Binding-site contacts:
Ligand atom N2 contacts residue DC4 of chain 1.Z at 2.5 Å (h-bond).
Ligand atom OP1 contacts residue ALA112 of chain 1.M at 3.2 Å (h-bond).
Ligand atom C6 contacts residue DC6 of chain 1.Z at 3.2 Å.
Ligand atom N1 contacts residue DC6 of chain 1.Z at 2.8 Å (h-bond).
Ligand atom N2 contacts residue DC9 of chain 1.Z at 2.4 Å (h-bond).
Ligand atom C6 contacts residue DC9 of chain 1.Z at 3.2 Å.
Ligand atom C2 contacts residue DC9 of chain 1.Z at 3.1 Å.
Ligand atom O6 contacts residue DC8 of chain 1.Z at 2.8 Å (h-bond).
Ligand atom N1 contacts residue DC1 of chain 1.Z at 2.5 Å (h-bond).
Ligand atom N1 contacts residue DC8 of chain 1.Z at 3.0 Å (h-bond).
Ligand atom N2 contacts residue DC3 of chain 1.Z at 3.0 Å (h-bond).
Ligand atom OP1 contacts residue GLN249 of chain 1.M at 3.1 Å (h-bond).
Ligand atom N1 contacts residue DC2 of chain 1.Z at 3.2 Å (h-bond).
Ligand atom O6 contacts residue DC6 of chain 1.Z at 2.3 Å (h-bond).
Ligand atom O6 contacts residue DC5 of chain 1.Z at 3.0 Å (h-bond).
Ligand atom N2 contacts residue DC5 of chain 1.Z at 2.5 Å (h-bond).
Ligand atom C5' contacts residue ALA112 of chain 1.M at 3.2 Å (hydrophobic).
Ligand atom N1 contacts residue DC3 of chain 1.Z at 3.3 Å (h-bond).
Ligand atom O5' contacts residue GLN249 of chain 1.M at 3.2 Å (h-bond).
Ligand atom O6 contacts residue DC1 of chain 1.Z at 2.4 Å (h-bond).
Ligand atom O6 contacts residue DC7 of chain 1.Z at 2.8 Å (h-bond).
Ligand atom N1 contacts residue DC7 of chain 1.Z at 2.9 Å (h-bond).
Ligand atom N2 contacts residue DC8 of chain 1.Z at 2.8 Å (h-bond).
Ligand atom N2 contacts residue DC7 of chain 1.Z at 2.4 Å (h-bond).
Ligand atom O6 contacts residue DC3 of chain 1.Z at 3.2 Å (h-bond).
Ligand atom O6 contacts residue DC2 of chain 1.Z at 3.1 Å (h-bond).
Ligand atom C5' contacts residue GLN249 of chain 1.M at 2.4 Å.
Ligand atom N2 contacts residue DC2 of chain 1.Z at 2.9 Å (h-bond).
Ligand atom C4' contacts residue GLN249 of chain 1.M at 3.2 Å.
Ligand atom N1 contacts residue DC9 of chain 1.Z at 2.6 Å (h-bond).
Ligand atom C2 contacts residue DC5 of chain 1.Z at 3.1 Å.
Ligand atom C6 contacts residue DC1 of chain 1.Z at 3.2 Å.
Ligand atom OP1 contacts residue ASN256 of chain 1.M at 2.6 Å (h-bond).
Ligand atom C2 contacts residue DC7 of chain 1.Z at 3.3 Å.
Ligand atom O6 contacts residue DC9 of chain 1.Z at 2.9 Å (h-bond).
Ligand atom N1 contacts residue DC5 of chain 1.Z at 2.8 Å (h-bond).
Ligand atom N1 contacts residue DC4 of chain 1.Z at 3.3 Å (h-bond).
Ligand atom N2 contacts residue DC1 of chain 1.Z at 2.4 Å (h-bond).
Ligand atom N2 contacts residue DC6 of chain 1.Z at 2.4 Å (h-bond).
Ligand atom C2 contacts residue DC1 of chain 1.Z at 3.3 Å.

Sequence of chain 1.M:
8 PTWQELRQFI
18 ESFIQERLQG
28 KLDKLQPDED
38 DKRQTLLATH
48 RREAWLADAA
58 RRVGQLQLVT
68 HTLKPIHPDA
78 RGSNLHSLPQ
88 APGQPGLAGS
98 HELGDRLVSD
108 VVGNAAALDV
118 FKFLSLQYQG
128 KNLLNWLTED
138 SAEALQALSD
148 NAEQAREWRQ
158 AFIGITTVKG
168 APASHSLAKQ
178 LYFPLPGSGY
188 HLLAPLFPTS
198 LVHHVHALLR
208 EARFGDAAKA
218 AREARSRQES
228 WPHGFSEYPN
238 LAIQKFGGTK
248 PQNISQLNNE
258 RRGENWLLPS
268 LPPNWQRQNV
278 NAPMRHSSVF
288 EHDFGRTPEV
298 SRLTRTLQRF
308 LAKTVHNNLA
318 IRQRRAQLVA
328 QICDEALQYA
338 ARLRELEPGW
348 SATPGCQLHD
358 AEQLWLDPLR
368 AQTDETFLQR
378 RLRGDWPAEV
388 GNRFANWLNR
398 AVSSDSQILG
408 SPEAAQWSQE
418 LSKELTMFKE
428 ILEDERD

This small molecule binds to this protein.
Small molecule (SMILES): Nc1nc(=O)c2ncn([C@H]3C[C@H](O[P](=O)(O)OC[C@H]4O[C@@H](n5cnc6c(=O)nc(N)[nH]c65)C[C@@H]4O[P](=O)(O)OC[C@H]4O[C@@H](n5cnc6c(=O)nc(N)[nH]c65)C[C@@H]4O[P](=O)(O)OC[C@H]4O[C@@H](n5cnc6c(=O)nc(N)[nH]c65)C[C@@H]4O[P](=O)(O)OC[C@H]4O[C@@H](n5cnc6c(=O)nc(N)[nH]c65)C[C@@H]4O[P](=O)(O)OC[C@H]4O[C@@H](n5cnc6c(=O)nc(N)[nH]c65)C[C@@H]4O)[C@@H](CO[P](=O)(O)O[C@H]4C[C@H](n5cnc6c(=O)nc(N)[nH]c65)O[C@@H]4CO[P](=O)(O)O[C@H]4C[C@H](n5cnc6c(=O)nc(N)[nH]c65)O[C@@H]4CO[P](=O)(O)O[C@H]4C[C@H](n5cnc6c(=O)nc(N)[nH]c65)O[C@@H]4COP(=O)=O)O3)c2[nH]1